Sequence of chain 2.OA:
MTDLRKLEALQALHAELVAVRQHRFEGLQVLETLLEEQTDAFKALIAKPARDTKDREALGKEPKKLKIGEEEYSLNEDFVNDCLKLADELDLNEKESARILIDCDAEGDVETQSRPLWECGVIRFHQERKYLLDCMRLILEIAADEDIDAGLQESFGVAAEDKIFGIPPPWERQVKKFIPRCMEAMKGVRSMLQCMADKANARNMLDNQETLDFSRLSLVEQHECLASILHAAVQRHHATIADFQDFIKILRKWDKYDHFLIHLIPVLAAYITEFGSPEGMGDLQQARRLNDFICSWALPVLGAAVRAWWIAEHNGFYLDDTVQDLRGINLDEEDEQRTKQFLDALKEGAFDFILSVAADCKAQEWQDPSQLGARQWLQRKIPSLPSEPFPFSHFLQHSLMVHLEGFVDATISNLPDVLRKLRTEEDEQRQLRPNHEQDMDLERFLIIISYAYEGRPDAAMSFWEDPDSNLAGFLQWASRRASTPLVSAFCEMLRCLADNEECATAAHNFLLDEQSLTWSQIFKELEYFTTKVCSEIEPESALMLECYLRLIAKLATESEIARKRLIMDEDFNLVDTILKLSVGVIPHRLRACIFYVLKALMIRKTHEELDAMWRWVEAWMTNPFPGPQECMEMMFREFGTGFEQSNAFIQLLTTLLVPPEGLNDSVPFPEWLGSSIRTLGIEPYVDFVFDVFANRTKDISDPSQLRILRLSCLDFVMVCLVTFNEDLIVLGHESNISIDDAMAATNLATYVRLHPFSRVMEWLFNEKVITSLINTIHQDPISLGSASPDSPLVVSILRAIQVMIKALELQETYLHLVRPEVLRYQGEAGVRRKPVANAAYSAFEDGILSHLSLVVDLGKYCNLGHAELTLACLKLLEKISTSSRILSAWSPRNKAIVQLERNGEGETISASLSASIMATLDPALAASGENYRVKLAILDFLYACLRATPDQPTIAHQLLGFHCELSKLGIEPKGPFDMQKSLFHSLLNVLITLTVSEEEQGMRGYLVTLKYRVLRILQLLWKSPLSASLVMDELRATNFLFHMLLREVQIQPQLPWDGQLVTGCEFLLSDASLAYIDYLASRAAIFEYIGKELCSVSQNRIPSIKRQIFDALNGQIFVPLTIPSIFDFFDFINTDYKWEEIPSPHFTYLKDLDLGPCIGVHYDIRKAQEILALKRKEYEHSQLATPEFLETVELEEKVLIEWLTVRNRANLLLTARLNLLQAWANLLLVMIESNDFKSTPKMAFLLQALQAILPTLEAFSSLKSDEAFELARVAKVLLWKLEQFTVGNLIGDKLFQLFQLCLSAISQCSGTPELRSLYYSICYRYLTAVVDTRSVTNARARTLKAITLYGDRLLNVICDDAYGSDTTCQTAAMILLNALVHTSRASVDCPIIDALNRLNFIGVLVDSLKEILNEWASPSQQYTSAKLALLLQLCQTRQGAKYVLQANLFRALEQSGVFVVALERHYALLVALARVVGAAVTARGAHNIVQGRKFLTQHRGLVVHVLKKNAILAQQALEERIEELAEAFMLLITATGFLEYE

Binding-site contacts:
Ligand atom CD1 contacts residue THR1121 of chain 2.OA at 3.0 Å.
Ligand atom C contacts residue GLN1063 of chain 2.OA at 3.9 Å.
Ligand atom OH contacts residue HIS1068 of chain 2.OA at 3.8 Å.
Ligand atom O contacts residue GLN1063 of chain 2.OA at 2.9 Å (h-bond).
Ligand atom O contacts residue VAL1202 of chain 2.OA at 3.2 Å.
Ligand atom CE1 contacts residue ASN1072 of chain 2.OA at 3.3 Å.
Ligand atom CG contacts residue ASN1072 of chain 2.OA at 4.2 Å.
Ligand atom CA contacts residue HIS1126 of chain 2.OA at 4.3 Å.
Ligand atom CD2 contacts residue THR1121 of chain 2.OA at 4.0 Å.
Ligand atom CG2 contacts residue GLN1063 of chain 2.OA at 3.3 Å.
Ligand atom OH contacts residue GLN1063 of chain 2.OA at 3.7 Å.
Ligand atom CB contacts residue THR1121 of chain 2.OA at 3.3 Å.
Ligand atom CA contacts residue GLN1063 of chain 2.OA at 4.3 Å.
Ligand atom CD2 contacts residue ALA1120 of chain 2.OA at 3.5 Å (hydrophobic).
Ligand atom CG contacts residue THR1121 of chain 2.OA at 3.3 Å.
Ligand atom CD1 contacts residue GLN1063 of chain 2.OA at 3.8 Å.
Ligand atom CG contacts residue GLN1063 of chain 2.OA at 4.3 Å.
Ligand atom O contacts residue THR1121 of chain 2.OA at 4.0 Å.
Ligand atom CE2 contacts residue GLN1063 of chain 2.OA at 3.3 Å.
Ligand atom CD1 contacts residue ASN1072 of chain 2.OA at 4.0 Å.
Ligand atom O contacts residue HIS1126 of chain 2.OA at 3.3 Å (h-bond).
Ligand atom CD2 contacts residue THR1121 of chain 2.OA at 4.3 Å.
Ligand atom CZ contacts residue ASN1072 of chain 2.OA at 3.5 Å.
Ligand atom CD2 contacts residue PHE1125 of chain 2.OA at 4.2 Å (hydrophobic).
Ligand atom CZ contacts residue GLN1063 of chain 2.OA at 4.1 Å.
Ligand atom CD1 contacts residue PHE1125 of chain 2.OA at 3.6 Å (hydrophobic).
Ligand atom CD2 contacts residue HIS1126 of chain 2.OA at 3.4 Å.
Ligand atom CD2 contacts residue LEU1129 of chain 2.OA at 4.2 Å (hydrophobic).
Ligand atom CG contacts residue HIS1126 of chain 2.OA at 4.3 Å.
Ligand atom CD1 contacts residue ASN1122 of chain 2.OA at 4.3 Å.
Ligand atom C contacts residue VAL1202 of chain 2.OA at 4.2 Å (hydrophobic).
Ligand atom SD contacts residue ASN1072 of chain 2.OA at 3.7 Å.
Ligand atom CD1 contacts residue ALA1120 of chain 2.OA at 4.3 Å (hydrophobic).
Ligand atom CE2 contacts residue ASN1072 of chain 2.OA at 4.4 Å.
Ligand atom CG contacts residue ALA1120 of chain 2.OA at 4.4 Å (hydrophobic).
Ligand atom OH contacts residue ASN1072 of chain 2.OA at 3.1 Å (h-bond).
Ligand atom CB contacts residue GLN1063 of chain 2.OA at 4.5 Å.
Ligand atom C contacts residue HIS1126 of chain 2.OA at 4.0 Å.
Ligand atom CE1 contacts residue THR1121 of chain 2.OA at 3.9 Å.
Ligand atom CD2 contacts residue GLN1063 of chain 2.OA at 3.6 Å.

The small molecule below binds the protein below.
Small molecule (SMILES): CC[C@H](C)[C@H](N)C(=O)N[C@@H](CC(C)C)C(=O)N1CCC[C@H]1C(=O)N[C@@H](CCSC)C(=O)N[C@@H](Cc1ccc(O)cc1)C(=O)N[C@@H](CCCCN)C(=O)N[C@@H](CC(C)C)C(=O)N[C@@H](CO)C(=O)N1CCC[C@H]1C=O